Sequence of chain 2.B:
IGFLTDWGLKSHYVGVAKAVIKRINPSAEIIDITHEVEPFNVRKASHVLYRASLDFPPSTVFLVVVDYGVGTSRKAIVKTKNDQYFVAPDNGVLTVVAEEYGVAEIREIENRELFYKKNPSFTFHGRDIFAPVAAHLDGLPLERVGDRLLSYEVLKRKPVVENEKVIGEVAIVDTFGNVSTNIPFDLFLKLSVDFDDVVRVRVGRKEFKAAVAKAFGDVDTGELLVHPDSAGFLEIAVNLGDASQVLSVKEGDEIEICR

This small molecule binds to this protein.
Small molecule (SMILES): Nc1ncnc2c1ncn2[C@@H]1O[C@H](CO)[C@@H](O)[C@H]1O

Binding-site contacts:
Ligand atom O2' contacts residue PHE41 of chain 1.B at 3.7 Å.
Ligand atom C8 contacts residue PHE220 of chain 2.B at 3.7 Å (hydrophobic).
Ligand atom C3' contacts residue ASP7 of chain 1.B at 3.3 Å.
Ligand atom C2' contacts residue PHE180 of chain 2.B at 3.6 Å (hydrophobic).
Ligand atom C6 contacts residue PHE41 of chain 1.B at 3.6 Å (hydrophobic).
Ligand atom O3' contacts residue ASP68 of chain 1.B at 2.7 Å (salt-bridge).
Ligand atom N9 contacts residue PHE220 of chain 2.B at 3.6 Å.
Ligand atom C5 contacts residue PHE41 of chain 1.B at 3.5 Å (hydrophobic).
Ligand atom N7 contacts residue PHE220 of chain 2.B at 3.4 Å.
Ligand atom C4' contacts residue ASP68 of chain 1.B at 3.2 Å.
Ligand atom C8 contacts residue PHE180 of chain 2.B at 3.5 Å (hydrophobic).
Ligand atom N6 contacts residue VAL242 of chain 2.B at 3.1 Å (h-bond).
Ligand atom O2' contacts residue TYR69 of chain 1.B at 3.7 Å.
Ligand atom N3 contacts residue PHE220 of chain 2.B at 3.6 Å.
Ligand atom N6 contacts residue ASN182 of chain 2.B at 3.1 Å (h-bond).
Ligand atom C2 contacts residue PHE220 of chain 2.B at 3.7 Å (hydrophobic).
Ligand atom O2' contacts residue ASP7 of chain 1.B at 2.6 Å (salt-bridge).
Ligand atom O5' contacts residue PHE126 of chain 1.B at 3.5 Å.
Ligand atom N1 contacts residue PHE41 of chain 1.B at 3.7 Å.
Ligand atom C1' contacts residue ASP68 of chain 1.B at 3.3 Å.
Ligand atom N1 contacts residue PHE220 of chain 2.B at 3.6 Å.
Ligand atom C5 contacts residue PHE220 of chain 2.B at 3.6 Å (hydrophobic).
Ligand atom O3' contacts residue VAL66 of chain 1.B at 3.3 Å (h-bond).
Ligand atom N1 contacts residue LEU244 of chain 2.B at 2.9 Å (h-bond).
Ligand atom O2' contacts residue ASP68 of chain 1.B at 3.7 Å.
Ligand atom C4 contacts residue PHE41 of chain 1.B at 3.4 Å (hydrophobic).
Ligand atom O3' contacts residue TRP8 of chain 1.B at 3.6 Å (h-bond).
Ligand atom C2 contacts residue LEU244 of chain 2.B at 3.5 Å (hydrophobic).
Ligand atom N3 contacts residue TYR69 of chain 1.B at 3.3 Å.
Ligand atom C2' contacts residue ASP7 of chain 1.B at 3.5 Å.
Ligand atom N7 contacts residue ASN182 of chain 2.B at 3.2 Å (h-bond).
Ligand atom O3' contacts residue ASP7 of chain 1.B at 2.8 Å (salt-bridge).
Ligand atom C6 contacts residue PHE220 of chain 2.B at 3.6 Å (hydrophobic).
Ligand atom N7 contacts residue PHE180 of chain 2.B at 3.6 Å.
Ligand atom N3 contacts residue PHE41 of chain 1.B at 3.4 Å.
Ligand atom O4' contacts residue ASP68 of chain 1.B at 3.3 Å (salt-bridge).
Ligand atom O5' contacts residue THR125 of chain 1.B at 2.6 Å (h-bond).
Ligand atom O3' contacts residue VAL67 of chain 1.B at 3.4 Å.
Ligand atom C4 contacts residue PHE220 of chain 2.B at 3.5 Å (hydrophobic).
Ligand atom C2 contacts residue PHE41 of chain 1.B at 3.6 Å (hydrophobic).

Sequence of chain 1.B:
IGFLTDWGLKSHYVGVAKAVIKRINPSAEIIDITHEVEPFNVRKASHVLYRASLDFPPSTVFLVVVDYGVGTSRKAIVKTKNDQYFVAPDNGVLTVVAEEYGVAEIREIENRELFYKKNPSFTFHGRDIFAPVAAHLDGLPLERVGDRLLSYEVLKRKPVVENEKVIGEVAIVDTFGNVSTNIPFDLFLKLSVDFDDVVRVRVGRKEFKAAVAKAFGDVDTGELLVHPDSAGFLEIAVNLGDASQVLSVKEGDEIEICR